Sequence of chain 1.A:
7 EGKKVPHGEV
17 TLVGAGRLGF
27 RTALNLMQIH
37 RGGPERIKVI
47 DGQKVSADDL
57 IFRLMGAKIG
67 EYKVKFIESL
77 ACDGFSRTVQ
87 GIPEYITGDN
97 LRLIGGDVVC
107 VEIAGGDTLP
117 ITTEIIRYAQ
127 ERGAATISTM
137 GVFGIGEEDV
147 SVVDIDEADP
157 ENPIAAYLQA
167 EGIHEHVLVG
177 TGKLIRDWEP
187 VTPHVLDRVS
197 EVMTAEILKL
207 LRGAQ

Sequence of chain 3.A:
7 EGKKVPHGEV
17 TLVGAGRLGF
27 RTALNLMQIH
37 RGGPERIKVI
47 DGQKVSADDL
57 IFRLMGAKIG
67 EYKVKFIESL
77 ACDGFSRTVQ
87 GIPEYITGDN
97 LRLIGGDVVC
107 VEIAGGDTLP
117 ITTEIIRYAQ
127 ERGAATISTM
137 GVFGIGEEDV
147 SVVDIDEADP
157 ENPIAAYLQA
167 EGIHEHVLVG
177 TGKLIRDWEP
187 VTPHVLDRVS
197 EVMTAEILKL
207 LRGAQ

Binding-site contacts:
Ligand atom O6A contacts residue LEU180 of chain 3.A at 3.2 Å.
Ligand atom C2 contacts residue ALA110 of chain 3.A at 3.6 Å (hydrophobic).
Ligand atom C7 contacts residue VAL138 of chain 3.A at 3.6 Å (hydrophobic).
Ligand atom O28 contacts residue ARG23 of chain 3.A at 3.7 Å.
Ligand atom O6A contacts residue ARG182 of chain 3.A at 2.9 Å.
Ligand atom O3S contacts residue THR114 of chain 3.A at 2.4 Å (h-bond).
Ligand atom C8A contacts residue LEU180 of chain 3.A at 3.0 Å (hydrophobic).
Ligand atom C4S contacts residue THR114 of chain 3.A at 3.4 Å.
Ligand atom O1P contacts residue THR135 of chain 3.A at 2.6 Å (h-bond).
Ligand atom O2P contacts residue PHE139 of chain 3.A at 3.5 Å.
Ligand atom O2S contacts residue LEU115 of chain 3.A at 3.6 Å.
Ligand atom N3A contacts residue GLU7 of chain 1.A at 3.4 Å (salt-bridge).
Ligand atom O6A contacts residue ILE181 of chain 3.A at 3.4 Å (h-bond).
Ligand atom C8A contacts residue ILE160 of chain 3.A at 3.3 Å (hydrophobic).
Ligand atom C4A contacts residue ILE181 of chain 3.A at 3.5 Å (hydrophobic).
Ligand atom O2S contacts residue ASP113 of chain 3.A at 3.2 Å (salt-bridge).
Ligand atom C8 contacts residue ATP1 of chain 3.E at 3.2 Å.
Ligand atom N2A contacts residue GLU7 of chain 1.A at 2.5 Å (salt-bridge).
Ligand atom O4S contacts residue ILE160 of chain 3.A at 3.0 Å.
Ligand atom O1P contacts residue GLY137 of chain 3.A at 3.0 Å (h-bond).
Ligand atom C5S contacts residue THR114 of chain 3.A at 3.6 Å.
Ligand atom C2A contacts residue GLU7 of chain 1.A at 3.0 Å.
Ligand atom O28 contacts residue ATP1 of chain 3.E at 3.1 Å (h-bond).
Ligand atom C5M contacts residue THR135 of chain 3.A at 3.4 Å.
Ligand atom C3 contacts residue ALA110 of chain 3.A at 3.5 Å (hydrophobic).
Ligand atom O2P contacts residue VAL138 of chain 3.A at 3.4 Å (h-bond).
Ligand atom N7A contacts residue ILE181 of chain 3.A at 3.5 Å (h-bond).
Ligand atom O3S contacts residue LEU115 of chain 3.A at 3.6 Å (h-bond).
Ligand atom C3M contacts residue PHE139 of chain 3.A at 3.6 Å (hydrophobic).
Ligand atom C2S contacts residue ILE181 of chain 3.A at 3.5 Å (hydrophobic).
Ligand atom O2P contacts residue GLY137 of chain 3.A at 3.4 Å.
Ligand atom O3P contacts residue ILE109 of chain 3.A at 3.7 Å.
Ligand atom O28 contacts residue LEU24 of chain 3.A at 3.1 Å (h-bond).
Ligand atom C6 contacts residue VAL138 of chain 3.A at 3.4 Å (hydrophobic).
Ligand atom N9A contacts residue ILE181 of chain 3.A at 3.7 Å.
Ligand atom C3S contacts residue THR114 of chain 3.A at 3.2 Å.
Ligand atom C5 contacts residue VAL138 of chain 3.A at 3.4 Å (hydrophobic).
Ligand atom N7A contacts residue LEU180 of chain 3.A at 2.9 Å.
Ligand atom O2 contacts residue PHE139 of chain 3.A at 3.5 Å.
Ligand atom O18 contacts residue ATP1 of chain 3.E at 2.8 Å (h-bond).

The small molecule below binds the protein below.
Small molecule (SMILES): Cc1c(O)nc(CC(=O)O)c(C)c1O[P](=O)(O)OCC1OC(n2cnc3c(=O)[nH]c(N)nc32)[C@H](O)[C@@H]1O